Sequence of chain 1.B:
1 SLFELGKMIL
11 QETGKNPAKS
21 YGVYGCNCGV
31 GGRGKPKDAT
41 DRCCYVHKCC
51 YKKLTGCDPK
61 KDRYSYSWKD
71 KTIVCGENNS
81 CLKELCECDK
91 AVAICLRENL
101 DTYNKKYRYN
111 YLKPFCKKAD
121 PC

Sequence of chain 1.A:
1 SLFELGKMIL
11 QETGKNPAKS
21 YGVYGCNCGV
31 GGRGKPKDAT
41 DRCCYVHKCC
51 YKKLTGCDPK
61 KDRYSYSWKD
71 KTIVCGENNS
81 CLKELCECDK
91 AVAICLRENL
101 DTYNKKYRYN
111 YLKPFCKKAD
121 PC

Binding-site contacts:
Ligand atom O45 contacts residue TYR111 of chain 1.A at 3.3 Å.
Ligand atom O54 contacts residue LYS7 of chain 1.B at 3.5 Å.
Ligand atom O35 contacts residue LYS106 of chain 1.A at 2.7 Å (salt-bridge).
Ligand atom C48 contacts residue LEU10 of chain 1.B at 3.6 Å (hydrophobic).
Ligand atom C65 contacts residue PHE115 of chain 1.A at 3.7 Å (hydrophobic).
Ligand atom C70 contacts residue PHE115 of chain 1.A at 3.6 Å (hydrophobic).
Ligand atom O79 contacts residue PHE115 of chain 1.A at 3.4 Å.
Ligand atom O45 contacts residue PRO17 of chain 1.B at 3.6 Å.
Ligand atom C18 contacts residue ASN104 of chain 1.A at 3.6 Å.
Ligand atom O79 contacts residue PHE3 of chain 1.B at 3.2 Å.
Ligand atom C69 contacts residue PHE115 of chain 1.A at 3.5 Å (hydrophobic).
Ligand atom C40 contacts residue SO41 of chain 1.K at 3.6 Å.
Ligand atom N44 contacts residue TYR111 of chain 1.A at 3.1 Å.
Ligand atom C42 contacts residue ASN16 of chain 1.B at 3.5 Å.
Ligand atom C71 contacts residue PHE115 of chain 1.A at 3.5 Å (hydrophobic).
Ligand atom O23 contacts residue ASN104 of chain 1.A at 3.2 Å (h-bond).
Ligand atom C22 contacts residue LYS106 of chain 1.A at 3.6 Å.
Ligand atom C72 contacts residue PHE115 of chain 1.A at 3.4 Å (hydrophobic).
Ligand atom O4 contacts residue LYS106 of chain 1.A at 3.2 Å.
Ligand atom C48 contacts residue TYR111 of chain 1.A at 3.3 Å (hydrophobic).
Ligand atom C56 contacts residue LEU112 of chain 1.A at 3.6 Å (hydrophobic).
Ligand atom S17 contacts residue ASN104 of chain 1.A at 3.6 Å.
Ligand atom C43 contacts residue TYR111 of chain 1.A at 3.3 Å (hydrophobic).
Ligand atom O84 contacts residue ARG63 of chain 1.B at 3.7 Å.
Ligand atom C46 contacts residue LEU10 of chain 1.B at 3.6 Å (hydrophobic).
Ligand atom C46 contacts residue TYR111 of chain 1.A at 3.3 Å (hydrophobic).
Ligand atom C68 contacts residue PHE115 of chain 1.A at 3.3 Å (hydrophobic).
Ligand atom S31 contacts residue LYS106 of chain 1.A at 3.5 Å (salt-bridge).
Ligand atom C38 contacts residue ASN16 of chain 1.B at 3.7 Å.
Ligand atom C66 contacts residue PHE115 of chain 1.A at 3.5 Å (hydrophobic).
Ligand atom O24 contacts residue ASN104 of chain 1.A at 3.2 Å (h-bond).
Ligand atom C74 contacts residue PHE115 of chain 1.A at 3.7 Å (hydrophobic).
Ligand atom C52 contacts residue LYS7 of chain 1.B at 3.6 Å.
Ligand atom C76 contacts residue PHE115 of chain 1.A at 3.6 Å (hydrophobic).
Ligand atom O23 contacts residue LYS105 of chain 1.A at 3.3 Å.
Ligand atom O35 contacts residue ASN104 of chain 1.A at 2.7 Å (h-bond).
Ligand atom O23 contacts residue LYS106 of chain 1.A at 2.7 Å (salt-bridge).
Ligand atom C40 contacts residue ASN16 of chain 1.B at 3.3 Å.
Ligand atom O32 contacts residue TYR109 of chain 1.A at 3.5 Å.
Ligand atom O80 contacts residue PHE115 of chain 1.A at 3.4 Å.

A protein and the small-molecule ligand that binds it are described below.
Small molecule (SMILES): Cc1ccc(C(=O)Nc2ccc(S(=O)(=O)O)c3cc(S(=O)(=O)O)cc(S(=O)(=O)O)c23)cc1NC(=O)c1cccc(NC(=O)Nc2cccc(C(=O)Nc3cc(C(=O)Nc4ccc(S(=O)(=O)O)c5cc(S(=O)(=O)O)cc(S(=O)(=O)O)c45)ccc3C)c2)c1